This small molecule binds to this protein.
Small molecule (SMILES): [H]/N=C(\N)N[C@H]1C=C(C(=O)O)O[C@@H]([C@H](O)[C@H](O)CO)[C@@H]1NC(C)=O

Sequence of chain 3.A:
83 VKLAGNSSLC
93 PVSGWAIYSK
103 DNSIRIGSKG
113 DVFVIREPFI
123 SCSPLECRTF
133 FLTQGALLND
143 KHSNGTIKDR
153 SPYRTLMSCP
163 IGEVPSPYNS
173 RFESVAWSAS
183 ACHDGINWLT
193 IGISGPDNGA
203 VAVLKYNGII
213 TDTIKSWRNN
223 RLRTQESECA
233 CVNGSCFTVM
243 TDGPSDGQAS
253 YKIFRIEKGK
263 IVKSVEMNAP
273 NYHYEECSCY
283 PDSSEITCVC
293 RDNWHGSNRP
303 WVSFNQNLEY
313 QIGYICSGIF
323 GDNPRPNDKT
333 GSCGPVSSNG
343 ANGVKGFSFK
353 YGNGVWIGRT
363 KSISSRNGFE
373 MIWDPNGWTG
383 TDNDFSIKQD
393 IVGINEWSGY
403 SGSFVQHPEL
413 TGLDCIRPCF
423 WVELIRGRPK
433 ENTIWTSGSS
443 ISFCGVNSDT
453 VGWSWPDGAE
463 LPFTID

Binding-site contacts:
Ligand atom NH2 contacts residue GLU228 of chain 3.A at 3.2 Å (salt-bridge).
Ligand atom C8 contacts residue ARG293 of chain 3.A at 3.7 Å.
Ligand atom NH1 contacts residue GLU119 of chain 3.A at 3.5 Å (salt-bridge).
Ligand atom O1B contacts residue ARG368 of chain 3.A at 2.8 Å (salt-bridge).
Ligand atom C9 contacts residue SER247 of chain 3.A at 3.6 Å.
Ligand atom NE contacts residue GLU119 of chain 3.A at 3.4 Å (salt-bridge).
Ligand atom C6 contacts residue GLU278 of chain 3.A at 3.5 Å.
Ligand atom C4 contacts residue ASP151 of chain 3.A at 3.8 Å.
Ligand atom C3 contacts residue ASP151 of chain 3.A at 3.4 Å.
Ligand atom NH1 contacts residue ARG156 of chain 3.A at 3.2 Å (salt-bridge).
Ligand atom O9 contacts residue GLU277 of chain 3.A at 2.6 Å (salt-bridge).
Ligand atom O1B contacts residue TYR402 of chain 3.A at 3.5 Å (h-bond).
Ligand atom C3 contacts residue GLU119 of chain 3.A at 3.7 Å.
Ligand atom O1A contacts residue TYR402 of chain 3.A at 3.6 Å.
Ligand atom O1B contacts residue ARG293 of chain 3.A at 3.2 Å (salt-bridge).
Ligand atom O8 contacts residue GLU277 of chain 3.A at 2.8 Å (salt-bridge).
Ligand atom CZ contacts residue TRP179 of chain 3.A at 3.6 Å (hydrophobic).
Ligand atom O1A contacts residue ARG368 of chain 3.A at 3.0 Å (salt-bridge).
Ligand atom C1 contacts residue ARG368 of chain 3.A at 3.6 Å.
Ligand atom O8 contacts residue GLU278 of chain 3.A at 3.6 Å.
Ligand atom NH2 contacts residue GLU119 of chain 3.A at 3.6 Å.
Ligand atom NH2 contacts residue TRP179 of chain 3.A at 3.5 Å (h-bond).
Ligand atom C6 contacts residue TYR402 of chain 3.A at 3.7 Å (hydrophobic).
Ligand atom C9 contacts residue GLU277 of chain 3.A at 3.3 Å.
Ligand atom C3 contacts residue TYR402 of chain 3.A at 3.3 Å (hydrophobic).
Ligand atom O9 contacts residue ARG225 of chain 3.A at 3.5 Å (salt-bridge).
Ligand atom C2 contacts residue TYR402 of chain 3.A at 3.1 Å (hydrophobic).
Ligand atom C1 contacts residue TYR402 of chain 3.A at 3.2 Å (hydrophobic).
Ligand atom C4 contacts residue TYR402 of chain 3.A at 3.7 Å (hydrophobic).
Ligand atom NH1 contacts residue ASP151 of chain 3.A at 3.1 Å (salt-bridge).
Ligand atom C8 contacts residue GLU277 of chain 3.A at 3.6 Å.
Ligand atom NH1 contacts residue TRP179 of chain 3.A at 3.0 Å (h-bond).
Ligand atom O1A contacts residue ARG118 of chain 3.A at 2.8 Å (salt-bridge).
Ligand atom O10 contacts residue ARG152 of chain 3.A at 3.0 Å (salt-bridge).
Ligand atom NE contacts residue ASP151 of chain 3.A at 3.2 Å (salt-bridge).
Ligand atom CZ contacts residue GLU119 of chain 3.A at 3.4 Å.
Ligand atom O8 contacts residue ARG293 of chain 3.A at 3.3 Å (salt-bridge).
Ligand atom O9 contacts residue SER247 of chain 3.A at 3.2 Å.
Ligand atom O6 contacts residue TYR402 of chain 3.A at 3.7 Å.
Ligand atom O10 contacts residue ASP151 of chain 3.A at 3.6 Å.